Binding-site contacts:
Ligand atom O5 contacts residue SER161 of chain 1.A at 3.7 Å.
Ligand atom C1 contacts residue ASN162 of chain 1.A at 1.4 Å.
Ligand atom O7 contacts residue ASN162 of chain 1.A at 3.7 Å.
Ligand atom C4 contacts residue ASN162 of chain 1.A at 4.3 Å.
Ligand atom N2 contacts residue ASN162 of chain 1.A at 2.8 Å (h-bond).
Ligand atom C3 contacts residue ASN162 of chain 1.A at 3.8 Å.
Ligand atom C1 contacts residue SER161 of chain 1.A at 4.4 Å.
Ligand atom C2 contacts residue ASN162 of chain 1.A at 2.4 Å.
Ligand atom C5 contacts residue ASN162 of chain 1.A at 3.7 Å.
Ligand atom C7 contacts residue ASN162 of chain 1.A at 3.7 Å.
Ligand atom O6 contacts residue ASN162 of chain 1.A at 4.2 Å.
Ligand atom O7 contacts residue PRO159 of chain 1.A at 3.8 Å.
Ligand atom O5 contacts residue ASN162 of chain 1.A at 2.5 Å (h-bond).

A protein and the small-molecule ligand that binds it are described below.
Small molecule (SMILES): CC(=O)N[C@@H]1[C@@H](O)[C@H](O)[C@@H](CO)O[C@H]1O

Sequence of chain 1.A:
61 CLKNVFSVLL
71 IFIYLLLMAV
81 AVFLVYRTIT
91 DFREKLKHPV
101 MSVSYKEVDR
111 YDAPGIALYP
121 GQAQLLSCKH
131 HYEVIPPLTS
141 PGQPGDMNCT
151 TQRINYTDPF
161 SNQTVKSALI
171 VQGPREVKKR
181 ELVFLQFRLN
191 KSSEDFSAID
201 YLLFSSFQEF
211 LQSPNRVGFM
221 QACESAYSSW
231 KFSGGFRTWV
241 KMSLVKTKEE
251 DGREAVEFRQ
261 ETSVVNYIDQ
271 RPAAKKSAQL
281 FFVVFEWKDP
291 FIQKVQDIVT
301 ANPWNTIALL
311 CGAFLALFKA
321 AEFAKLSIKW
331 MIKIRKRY